Sequence of chain 1.F:
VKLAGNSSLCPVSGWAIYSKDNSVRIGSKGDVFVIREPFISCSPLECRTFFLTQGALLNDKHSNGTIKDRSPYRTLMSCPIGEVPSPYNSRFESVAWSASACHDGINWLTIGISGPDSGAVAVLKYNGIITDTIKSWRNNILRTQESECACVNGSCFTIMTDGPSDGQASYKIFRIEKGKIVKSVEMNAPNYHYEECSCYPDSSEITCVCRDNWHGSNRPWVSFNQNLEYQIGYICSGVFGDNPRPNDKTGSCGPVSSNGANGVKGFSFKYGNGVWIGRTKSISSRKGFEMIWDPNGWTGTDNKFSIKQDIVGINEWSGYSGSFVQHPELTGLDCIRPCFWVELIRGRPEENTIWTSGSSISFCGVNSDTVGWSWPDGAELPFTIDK

Sequence of chain 1.I:
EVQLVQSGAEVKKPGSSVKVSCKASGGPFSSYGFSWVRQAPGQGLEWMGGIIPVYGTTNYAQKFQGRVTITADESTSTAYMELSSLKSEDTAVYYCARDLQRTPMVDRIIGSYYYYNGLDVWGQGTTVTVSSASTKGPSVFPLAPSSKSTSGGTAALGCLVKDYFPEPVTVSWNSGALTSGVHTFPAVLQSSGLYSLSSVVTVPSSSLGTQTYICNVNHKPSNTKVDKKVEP

The protein below binds the small molecule below.
Small molecule (SMILES): CC(=O)N[C@H]1[C@H](O[C@H]2[C@H](O)[C@@H](NC(C)=O)CO[C@@H]2CO)O[C@H](CO)[C@@H](O[C@@H]2O[C@H](CO)[C@@H](O)[C@H](O)[C@@H]2O)[C@@H]1O

Binding-site contacts:
Ligand atom C8 contacts residue ASN146 of chain 1.E at 4.3 Å.
Ligand atom C8 contacts residue ALA72 of chain 1.I at 3.5 Å (hydrophobic).
Ligand atom N2 contacts residue ALA72 of chain 1.I at 4.1 Å.
Ligand atom C3 contacts residue ASN146 of chain 1.E at 3.8 Å.
Ligand atom C4 contacts residue ASN146 of chain 1.E at 4.2 Å.
Ligand atom C5 contacts residue ASP73 of chain 1.I at 4.5 Å.
Ligand atom O7 contacts residue ASN146 of chain 1.E at 2.8 Å (h-bond).
Ligand atom C6 contacts residue TYR80 of chain 1.I at 4.4 Å (hydrophobic).
Ligand atom C1 contacts residue ASP73 of chain 1.I at 4.4 Å.
Ligand atom C7 contacts residue ALA72 of chain 1.I at 3.4 Å (hydrophobic).
Ligand atom O7 contacts residue GLU462 of chain 1.F at 4.5 Å.
Ligand atom C7 contacts residue ASN146 of chain 1.E at 3.0 Å.
Ligand atom C5 contacts residue ASN146 of chain 1.E at 3.7 Å.
Ligand atom O5 contacts residue ASP73 of chain 1.I at 4.5 Å.
Ligand atom C2 contacts residue ASN146 of chain 1.E at 2.4 Å.
Ligand atom O3 contacts residue ALA72 of chain 1.I at 4.3 Å.
Ligand atom C3 contacts residue ASP73 of chain 1.I at 4.1 Å.
Ligand atom C4 contacts residue ASP73 of chain 1.I at 3.9 Å.
Ligand atom O7 contacts residue GLU74 of chain 1.I at 3.6 Å.
Ligand atom O7 contacts residue ASP73 of chain 1.I at 3.9 Å.
Ligand atom O7 contacts residue ALA72 of chain 1.I at 3.2 Å (h-bond).
Ligand atom O6 contacts residue TYR80 of chain 1.I at 3.8 Å.
Ligand atom N2 contacts residue ASN146 of chain 1.E at 2.9 Å (h-bond).
Ligand atom C2 contacts residue ASP73 of chain 1.I at 3.9 Å.
Ligand atom O5 contacts residue ASN146 of chain 1.E at 2.4 Å (h-bond).
Ligand atom C1 contacts residue ASN146 of chain 1.E at 1.4 Å.
Ligand atom O3 contacts residue ASP73 of chain 1.I at 3.9 Å.

Sequence of chain 1.E:
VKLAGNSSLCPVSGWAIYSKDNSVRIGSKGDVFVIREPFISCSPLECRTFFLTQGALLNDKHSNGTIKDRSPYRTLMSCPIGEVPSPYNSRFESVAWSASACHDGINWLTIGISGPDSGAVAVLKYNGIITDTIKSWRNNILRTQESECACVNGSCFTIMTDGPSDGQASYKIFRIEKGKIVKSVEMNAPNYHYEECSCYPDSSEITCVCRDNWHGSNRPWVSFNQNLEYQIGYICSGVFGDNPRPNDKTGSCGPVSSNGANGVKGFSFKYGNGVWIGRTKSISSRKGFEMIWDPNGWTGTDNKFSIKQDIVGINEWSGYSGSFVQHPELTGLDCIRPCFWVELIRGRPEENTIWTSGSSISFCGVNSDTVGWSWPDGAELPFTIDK